A small-molecule ligand and the protein it binds are described below.
Small molecule (SMILES): CC(=O)N[C@H]1[C@H](O[C@H]2[C@H](O)[C@@H](NC(C)=O)CO[C@@H]2CO)O[C@H](CO)[C@@H](O)[C@@H]1O

Sequence of chain 1.M:
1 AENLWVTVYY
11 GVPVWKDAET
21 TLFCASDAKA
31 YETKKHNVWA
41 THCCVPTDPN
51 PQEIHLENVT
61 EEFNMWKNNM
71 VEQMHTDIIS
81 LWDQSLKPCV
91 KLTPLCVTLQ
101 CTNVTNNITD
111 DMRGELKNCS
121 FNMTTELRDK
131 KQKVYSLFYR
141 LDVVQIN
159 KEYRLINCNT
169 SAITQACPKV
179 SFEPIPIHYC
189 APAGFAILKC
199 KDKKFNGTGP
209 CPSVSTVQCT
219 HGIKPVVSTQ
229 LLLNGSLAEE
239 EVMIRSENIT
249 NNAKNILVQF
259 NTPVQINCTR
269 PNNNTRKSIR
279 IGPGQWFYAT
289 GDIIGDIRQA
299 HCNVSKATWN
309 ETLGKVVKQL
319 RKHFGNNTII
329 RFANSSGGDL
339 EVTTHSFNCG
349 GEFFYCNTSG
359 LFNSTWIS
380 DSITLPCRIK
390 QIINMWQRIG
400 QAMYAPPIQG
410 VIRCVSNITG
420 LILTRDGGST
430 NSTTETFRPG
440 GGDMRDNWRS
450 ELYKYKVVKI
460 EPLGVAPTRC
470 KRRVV

Binding-site contacts:
Ligand atom C8 contacts residue NAG1 of chain 1.DB at 3.5 Å.
Ligand atom O3 contacts residue NAG2 of chain 1.GB at 3.9 Å.
Ligand atom O5 contacts residue ASN355 of chain 1.M at 2.4 Å (h-bond).
Ligand atom C2 contacts residue NAG1 of chain 1.GB at 4.0 Å.
Ligand atom C1 contacts residue ASN355 of chain 1.M at 1.5 Å.
Ligand atom C7 contacts residue ASN355 of chain 1.M at 3.8 Å.
Ligand atom N2 contacts residue ASN355 of chain 1.M at 3.0 Å (h-bond).
Ligand atom N2 contacts residue NAG1 of chain 1.GB at 3.0 Å (h-bond).
Ligand atom C7 contacts residue NAG1 of chain 1.GB at 3.8 Å.
Ligand atom C8 contacts residue NAG1 of chain 1.GB at 3.7 Å.
Ligand atom C5 contacts residue ASN355 of chain 1.M at 3.8 Å.
Ligand atom O5 contacts residue SER357 of chain 1.M at 3.1 Å (h-bond).
Ligand atom C3 contacts residue ASN355 of chain 1.M at 3.9 Å.
Ligand atom C5 contacts residue SER357 of chain 1.M at 3.4 Å.
Ligand atom C3 contacts residue NAG1 of chain 1.GB at 4.3 Å.
Ligand atom C4 contacts residue ASN355 of chain 1.M at 4.3 Å.
Ligand atom C2 contacts residue ASN355 of chain 1.M at 2.5 Å.
Ligand atom O7 contacts residue NAG1 of chain 1.GB at 3.6 Å.
Ligand atom C6 contacts residue SER357 of chain 1.M at 3.9 Å.
Ligand atom C7 contacts residue NAG2 of chain 1.GB at 4.2 Å.
Ligand atom O3 contacts residue NAG1 of chain 1.GB at 4.3 Å.
Ligand atom C1 contacts residue NAG1 of chain 1.GB at 3.9 Å.
Ligand atom O7 contacts residue NAG2 of chain 1.GB at 3.0 Å (h-bond).
Ligand atom C1 contacts residue SER357 of chain 1.M at 3.4 Å.
Ligand atom C6 contacts residue NAG1 of chain 1.DB at 3.8 Å.
Ligand atom C5 contacts residue NAG1 of chain 1.DB at 4.3 Å.
Ligand atom O7 contacts residue ASN355 of chain 1.M at 4.2 Å.